A small-molecule ligand and the protein it binds are described below.
Small molecule (SMILES): CC(=O)N[C@H]1[C@H](O[C@H]2[C@H](O)[C@@H](NC(C)=O)CO[C@@H]2CO)O[C@H](CO)[C@@H](O)[C@@H]1O

Sequence of chain 1.D:
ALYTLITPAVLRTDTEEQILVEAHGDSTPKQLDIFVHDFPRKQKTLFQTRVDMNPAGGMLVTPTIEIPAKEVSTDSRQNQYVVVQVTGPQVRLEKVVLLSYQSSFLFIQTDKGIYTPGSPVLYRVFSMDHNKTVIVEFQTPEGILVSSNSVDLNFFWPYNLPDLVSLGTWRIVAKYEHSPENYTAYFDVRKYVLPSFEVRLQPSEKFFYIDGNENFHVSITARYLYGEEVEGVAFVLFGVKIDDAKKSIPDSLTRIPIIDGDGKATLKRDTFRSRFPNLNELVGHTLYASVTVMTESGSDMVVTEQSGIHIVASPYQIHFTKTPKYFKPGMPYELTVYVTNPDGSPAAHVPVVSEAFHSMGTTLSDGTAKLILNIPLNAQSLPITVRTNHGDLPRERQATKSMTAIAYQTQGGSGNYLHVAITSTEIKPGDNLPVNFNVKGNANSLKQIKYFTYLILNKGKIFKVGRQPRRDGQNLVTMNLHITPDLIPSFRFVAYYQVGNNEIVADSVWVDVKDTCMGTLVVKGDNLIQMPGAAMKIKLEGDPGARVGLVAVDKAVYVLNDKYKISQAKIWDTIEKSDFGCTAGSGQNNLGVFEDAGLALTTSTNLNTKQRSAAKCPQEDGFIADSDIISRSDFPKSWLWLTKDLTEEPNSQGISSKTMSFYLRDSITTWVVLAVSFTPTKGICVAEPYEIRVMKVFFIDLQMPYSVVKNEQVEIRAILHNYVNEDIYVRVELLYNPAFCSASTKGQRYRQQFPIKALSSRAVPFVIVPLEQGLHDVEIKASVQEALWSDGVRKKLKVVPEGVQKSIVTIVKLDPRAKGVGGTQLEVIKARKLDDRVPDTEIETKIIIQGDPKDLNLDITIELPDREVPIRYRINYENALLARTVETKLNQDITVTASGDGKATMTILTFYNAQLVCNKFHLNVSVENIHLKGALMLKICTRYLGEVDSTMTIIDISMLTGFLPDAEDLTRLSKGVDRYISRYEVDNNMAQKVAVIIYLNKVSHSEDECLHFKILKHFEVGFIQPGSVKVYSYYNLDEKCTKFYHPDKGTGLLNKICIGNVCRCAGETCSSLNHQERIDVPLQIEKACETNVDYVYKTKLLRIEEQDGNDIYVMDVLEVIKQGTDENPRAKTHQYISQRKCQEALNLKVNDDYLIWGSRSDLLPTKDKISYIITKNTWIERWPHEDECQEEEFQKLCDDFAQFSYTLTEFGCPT

Binding-site contacts:
Ligand atom C1 contacts residue ASN1346 of chain 1.D at 1.5 Å.
Ligand atom O7 contacts residue CYS1368 of chain 1.D at 3.9 Å.
Ligand atom O5 contacts residue ASN1346 of chain 1.D at 2.4 Å (h-bond).
Ligand atom C8 contacts residue HIS1344 of chain 1.D at 2.8 Å.
Ligand atom C4 contacts residue ASN1346 of chain 1.D at 4.4 Å.
Ligand atom C2 contacts residue ASN1346 of chain 1.D at 2.5 Å.
Ligand atom O7 contacts residue ASP1435 of chain 1.D at 2.6 Å (salt-bridge).
Ligand atom C7 contacts residue ASN1346 of chain 1.D at 3.8 Å.
Ligand atom N2 contacts residue ASN1346 of chain 1.D at 3.1 Å (h-bond).
Ligand atom C5 contacts residue ASN1346 of chain 1.D at 3.8 Å.
Ligand atom O6 contacts residue ASP1435 of chain 1.D at 3.6 Å.
Ligand atom O3 contacts residue ASP1435 of chain 1.D at 3.7 Å.
Ligand atom C7 contacts residue ASP1435 of chain 1.D at 2.9 Å.
Ligand atom O7 contacts residue ASN1346 of chain 1.D at 4.0 Å.
Ligand atom C7 contacts residue HIS1344 of chain 1.D at 4.2 Å.
Ligand atom N2 contacts residue ASP1435 of chain 1.D at 3.9 Å.
Ligand atom C3 contacts residue ASN1346 of chain 1.D at 3.9 Å.
Ligand atom C8 contacts residue ASP1435 of chain 1.D at 2.8 Å.